Binding-site contacts:
Ligand atom C2 contacts residue ASN234 of chain 1.B at 2.4 Å.
Ligand atom O6 contacts residue THR108 of chain 1.B at 3.7 Å.
Ligand atom O6 contacts residue THR236 of chain 1.B at 3.6 Å.
Ligand atom C7 contacts residue ASN234 of chain 1.B at 3.4 Å.
Ligand atom O5 contacts residue ASN234 of chain 1.B at 2.4 Å (h-bond).
Ligand atom O5 contacts residue THR108 of chain 1.B at 3.8 Å.
Ligand atom C1 contacts residue THR108 of chain 1.B at 4.4 Å.
Ligand atom C5 contacts residue THR236 of chain 1.B at 3.8 Å.
Ligand atom C5 contacts residue ASN234 of chain 1.B at 3.7 Å.
Ligand atom C6 contacts residue THR236 of chain 1.B at 4.0 Å.
Ligand atom C4 contacts residue ASN234 of chain 1.B at 4.2 Å.
Ligand atom O7 contacts residue ASN234 of chain 1.B at 3.5 Å (h-bond).
Ligand atom C1 contacts residue ASN234 of chain 1.B at 1.4 Å.
Ligand atom C8 contacts residue ASN234 of chain 1.B at 4.5 Å.
Ligand atom O5 contacts residue THR236 of chain 1.B at 3.7 Å.
Ligand atom N2 contacts residue ASN234 of chain 1.B at 2.9 Å (h-bond).
Ligand atom C1 contacts residue THR236 of chain 1.B at 4.1 Å.
Ligand atom C3 contacts residue ASN234 of chain 1.B at 3.8 Å.

A protein and the small-molecule ligand that binds it are described below.
Small molecule (SMILES): CC(=O)N[C@@H]1[C@@H](O)[C@H](O)[C@@H](CO)O[C@H]1O

Sequence of chain 1.B:
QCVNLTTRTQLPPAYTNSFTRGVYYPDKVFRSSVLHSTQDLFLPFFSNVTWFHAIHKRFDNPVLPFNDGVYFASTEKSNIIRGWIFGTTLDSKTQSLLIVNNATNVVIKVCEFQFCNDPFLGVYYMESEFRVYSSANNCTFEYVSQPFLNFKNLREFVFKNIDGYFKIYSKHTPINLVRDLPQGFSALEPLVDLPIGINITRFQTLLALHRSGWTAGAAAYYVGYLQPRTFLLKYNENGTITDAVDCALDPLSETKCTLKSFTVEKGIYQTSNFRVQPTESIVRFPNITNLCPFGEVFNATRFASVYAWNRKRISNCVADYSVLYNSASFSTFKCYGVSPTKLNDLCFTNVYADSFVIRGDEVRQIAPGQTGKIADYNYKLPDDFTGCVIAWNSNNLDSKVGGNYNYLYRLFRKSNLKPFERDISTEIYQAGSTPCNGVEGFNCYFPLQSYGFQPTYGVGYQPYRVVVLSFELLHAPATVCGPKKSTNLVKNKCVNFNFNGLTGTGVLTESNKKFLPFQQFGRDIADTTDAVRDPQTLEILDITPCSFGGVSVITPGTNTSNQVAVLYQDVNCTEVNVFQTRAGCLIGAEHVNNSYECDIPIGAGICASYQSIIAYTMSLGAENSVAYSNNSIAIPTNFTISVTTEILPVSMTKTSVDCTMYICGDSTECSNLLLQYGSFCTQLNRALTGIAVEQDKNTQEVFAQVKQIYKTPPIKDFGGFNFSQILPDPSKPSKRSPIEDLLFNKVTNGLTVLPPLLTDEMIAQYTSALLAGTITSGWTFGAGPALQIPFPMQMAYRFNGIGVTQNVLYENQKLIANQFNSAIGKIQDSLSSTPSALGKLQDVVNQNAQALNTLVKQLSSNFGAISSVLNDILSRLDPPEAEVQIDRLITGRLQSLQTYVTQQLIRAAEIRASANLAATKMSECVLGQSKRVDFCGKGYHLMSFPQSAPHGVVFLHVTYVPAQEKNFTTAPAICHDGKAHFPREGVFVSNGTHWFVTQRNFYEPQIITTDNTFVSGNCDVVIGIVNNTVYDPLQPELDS